A protein and the small-molecule ligand that binds it are described below.
Small molecule (SMILES): CC(=O)N[C@@H]1[C@@H](O)[C@H](O)[C@@H](CO)O[C@H]1O

Binding-site contacts:
Ligand atom N2 contacts residue ASN154 of chain 2.B at 3.0 Å (h-bond).
Ligand atom O7 contacts residue ASN154 of chain 2.B at 3.3 Å (h-bond).
Ligand atom C1 contacts residue THR156 of chain 2.B at 3.5 Å.
Ligand atom O5 contacts residue THR156 of chain 2.B at 3.9 Å.
Ligand atom O5 contacts residue ASN154 of chain 2.B at 2.4 Å (h-bond).
Ligand atom C4 contacts residue ASN154 of chain 2.B at 4.2 Å.
Ligand atom C6 contacts residue SER151 of chain 2.B at 4.1 Å.
Ligand atom O5 contacts residue GLU150 of chain 2.B at 3.5 Å.
Ligand atom C5 contacts residue THR156 of chain 2.B at 4.2 Å.
Ligand atom C6 contacts residue GLU150 of chain 2.B at 4.0 Å.
Ligand atom C5 contacts residue GLU150 of chain 2.B at 4.4 Å.
Ligand atom C8 contacts residue THR156 of chain 2.B at 4.1 Å.
Ligand atom O6 contacts residue ALA147 of chain 2.B at 3.8 Å.
Ligand atom C7 contacts residue THR156 of chain 2.B at 4.4 Å.
Ligand atom C2 contacts residue ASN154 of chain 2.B at 2.5 Å.
Ligand atom C1 contacts residue GLU150 of chain 2.B at 4.3 Å.
Ligand atom N2 contacts residue THR156 of chain 2.B at 4.0 Å.
Ligand atom C5 contacts residue ASN154 of chain 2.B at 3.7 Å.
Ligand atom C1 contacts residue ASN154 of chain 2.B at 1.5 Å.
Ligand atom C7 contacts residue ASN154 of chain 2.B at 3.3 Å.
Ligand atom C6 contacts residue ALA147 of chain 2.B at 3.3 Å (hydrophobic).
Ligand atom C3 contacts residue ASN154 of chain 2.B at 3.9 Å.
Ligand atom C8 contacts residue ASN154 of chain 2.B at 4.5 Å.
Ligand atom O5 contacts residue SER151 of chain 2.B at 4.0 Å.
Ligand atom O6 contacts residue GLU150 of chain 2.B at 3.5 Å.

Sequence of chain 2.B:
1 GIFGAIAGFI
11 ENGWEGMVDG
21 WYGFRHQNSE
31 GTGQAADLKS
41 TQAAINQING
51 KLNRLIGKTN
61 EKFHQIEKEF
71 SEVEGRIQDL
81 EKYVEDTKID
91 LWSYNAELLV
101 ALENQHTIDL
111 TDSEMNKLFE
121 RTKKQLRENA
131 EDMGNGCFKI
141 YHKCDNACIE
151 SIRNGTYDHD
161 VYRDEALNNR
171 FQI